Sequence of chain 1.A:
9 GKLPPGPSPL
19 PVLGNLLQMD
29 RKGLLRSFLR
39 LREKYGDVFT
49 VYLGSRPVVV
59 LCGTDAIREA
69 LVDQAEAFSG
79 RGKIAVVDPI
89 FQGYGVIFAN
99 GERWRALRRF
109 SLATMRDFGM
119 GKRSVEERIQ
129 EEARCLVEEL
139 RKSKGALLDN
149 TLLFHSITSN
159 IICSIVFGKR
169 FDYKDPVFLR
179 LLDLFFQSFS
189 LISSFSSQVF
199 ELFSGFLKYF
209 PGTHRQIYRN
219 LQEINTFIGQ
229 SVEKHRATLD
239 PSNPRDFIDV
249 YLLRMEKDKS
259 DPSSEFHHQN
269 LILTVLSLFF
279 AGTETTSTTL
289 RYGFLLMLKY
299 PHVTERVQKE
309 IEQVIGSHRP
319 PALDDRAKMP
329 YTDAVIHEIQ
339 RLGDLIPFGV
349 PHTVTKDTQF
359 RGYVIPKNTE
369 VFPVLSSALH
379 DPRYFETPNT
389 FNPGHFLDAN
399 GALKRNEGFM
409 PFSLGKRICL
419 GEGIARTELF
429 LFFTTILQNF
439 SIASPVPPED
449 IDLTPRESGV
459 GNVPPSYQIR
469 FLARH

Binding-site contacts:
Ligand atom C12 contacts residue PHE96 of chain 1.A at 3.6 Å (hydrophobic).
Ligand atom C9 contacts residue PHE96 of chain 1.A at 4.5 Å (hydrophobic).
Ligand atom O1 contacts residue GLU282 of chain 1.A at 4.1 Å.
Ligand atom C1 contacts residue ILE344 of chain 1.A at 4.3 Å (hydrophobic).
Ligand atom C5 contacts residue PHE187 of chain 1.A at 4.4 Å (hydrophobic).
Ligand atom C5 contacts residue PHE278 of chain 1.A at 3.4 Å (hydrophobic).
Ligand atom C3 contacts residue GLU282 of chain 1.A at 4.2 Å.
Ligand atom C2 contacts residue GLU282 of chain 1.A at 3.3 Å.
Ligand atom C8 contacts residue THR283 of chain 1.A at 4.0 Å.
Ligand atom C11 contacts residue PHE89 of chain 1.A at 4.2 Å (hydrophobic).
Ligand atom C2 contacts residue THR283 of chain 1.A at 2.4 Å.
Ligand atom C10 contacts residue VAL85 of chain 1.A at 3.8 Å (hydrophobic).
Ligand atom O1 contacts residue ALA279 of chain 1.A at 3.7 Å.
Ligand atom C4 contacts residue GLU282 of chain 1.A at 4.1 Å.
Ligand atom C1 contacts residue THR283 of chain 1.A at 1.3 Å.
Ligand atom C6 contacts residue PHE278 of chain 1.A at 4.5 Å (hydrophobic).
Ligand atom C4 contacts residue PHE278 of chain 1.A at 3.9 Å (hydrophobic).
Ligand atom C3 contacts residue THR283 of chain 1.A at 3.6 Å.
Ligand atom C1 contacts residue GLU282 of chain 1.A at 3.8 Å.
Ligand atom C10 contacts residue ILE190 of chain 1.A at 4.0 Å (hydrophobic).
Ligand atom C11 contacts residue PHE96 of chain 1.A at 4.3 Å (hydrophobic).
Ligand atom C12 contacts residue ILE95 of chain 1.A at 4.3 Å (hydrophobic).
Ligand atom C4 contacts residue PHE187 of chain 1.A at 3.5 Å (hydrophobic).
Ligand atom O1 contacts residue THR283 of chain 1.A at 2.2 Å (h-bond).
Ligand atom C2 contacts residue PHE187 of chain 1.A at 3.3 Å (hydrophobic).
Ligand atom C11 contacts residue PHE278 of chain 1.A at 3.7 Å (hydrophobic).
Ligand atom C3 contacts residue PHE187 of chain 1.A at 3.6 Å (hydrophobic).
Ligand atom C1 contacts residue ALA279 of chain 1.A at 4.3 Å (hydrophobic).

The small molecule below binds the protein below.
Small molecule (SMILES): CC(C)(C)c1ccc(CC=O)cc1